Binding-site contacts:
Ligand atom O3 contacts residue PRO7 of chain 2.A at 4.5 Å.
Ligand atom C8 contacts residue ASN208 of chain 2.A at 4.1 Å.
Ligand atom O7 contacts residue LEU9 of chain 2.A at 4.2 Å.
Ligand atom O3 contacts residue ARG8 of chain 2.A at 4.5 Å.
Ligand atom O5 contacts residue TYR6 of chain 2.A at 4.0 Å.
Ligand atom C2 contacts residue ASN208 of chain 2.A at 2.6 Å.
Ligand atom C1 contacts residue PRO7 of chain 2.A at 3.8 Å (hydrophobic).
Ligand atom O7 contacts residue ASN208 of chain 2.A at 4.3 Å.
Ligand atom C1 contacts residue TYR6 of chain 2.A at 4.2 Å (hydrophobic).
Ligand atom C5 contacts residue ASN208 of chain 2.A at 3.6 Å.
Ligand atom C3 contacts residue ASN208 of chain 2.A at 3.9 Å.
Ligand atom O5 contacts residue ASN208 of chain 2.A at 2.4 Å (h-bond).
Ligand atom N2 contacts residue ARG8 of chain 2.A at 4.2 Å.
Ligand atom O7 contacts residue PRO7 of chain 2.A at 3.9 Å.
Ligand atom N2 contacts residue ASN208 of chain 2.A at 2.9 Å (h-bond).
Ligand atom N2 contacts residue PRO7 of chain 2.A at 3.0 Å (h-bond).
Ligand atom C4 contacts residue ASN208 of chain 2.A at 4.3 Å.
Ligand atom C7 contacts residue PRO7 of chain 2.A at 3.8 Å (hydrophobic).
Ligand atom C3 contacts residue PRO7 of chain 2.A at 3.9 Å (hydrophobic).
Ligand atom C7 contacts residue ASN208 of chain 2.A at 3.6 Å.
Ligand atom C1 contacts residue ASN208 of chain 2.A at 1.5 Å.
Ligand atom C5 contacts residue TYR6 of chain 2.A at 3.8 Å (hydrophobic).
Ligand atom O7 contacts residue ARG8 of chain 2.A at 4.2 Å.
Ligand atom C6 contacts residue TYR6 of chain 2.A at 4.0 Å (hydrophobic).
Ligand atom C2 contacts residue PRO7 of chain 2.A at 3.8 Å (hydrophobic).

A small-molecule ligand and the protein it binds are described below.
Small molecule (SMILES): CC(=O)N[C@@H]1[C@@H](O)[C@H](O)[C@@H](CO)O[C@H]1O

Sequence of chain 2.A:
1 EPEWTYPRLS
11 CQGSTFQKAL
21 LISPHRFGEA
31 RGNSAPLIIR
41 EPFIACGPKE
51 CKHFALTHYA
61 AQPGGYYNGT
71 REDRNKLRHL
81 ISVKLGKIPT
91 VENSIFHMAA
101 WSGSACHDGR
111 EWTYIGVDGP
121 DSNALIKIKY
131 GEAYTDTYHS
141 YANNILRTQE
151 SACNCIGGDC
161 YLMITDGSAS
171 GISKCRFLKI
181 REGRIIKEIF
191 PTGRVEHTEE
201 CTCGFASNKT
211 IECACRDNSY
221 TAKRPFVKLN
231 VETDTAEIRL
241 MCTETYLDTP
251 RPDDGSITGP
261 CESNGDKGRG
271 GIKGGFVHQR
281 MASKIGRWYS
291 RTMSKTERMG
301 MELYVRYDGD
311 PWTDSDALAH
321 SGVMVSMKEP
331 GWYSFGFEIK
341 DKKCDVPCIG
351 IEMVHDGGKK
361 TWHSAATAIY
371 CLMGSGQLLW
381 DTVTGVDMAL